Binding-site contacts:
Ligand atom C2 contacts residue ILE156 of chain 1.D at 4.5 Å (hydrophobic).
Ligand atom C6 contacts residue GLU194 of chain 1.D at 3.5 Å.
Ligand atom C7 contacts residue GLN189 of chain 1.D at 4.5 Å.
Ligand atom C1 contacts residue ILE156 of chain 1.D at 4.1 Å (hydrophobic).
Ligand atom C3 contacts residue ASN191 of chain 1.D at 3.8 Å.
Ligand atom O7 contacts residue LYS229 of chain 1.D at 3.9 Å.
Ligand atom C7 contacts residue ASN191 of chain 1.D at 3.4 Å.
Ligand atom C8 contacts residue THR150 of chain 1.D at 4.1 Å.
Ligand atom O7 contacts residue THR193 of chain 1.D at 4.4 Å.
Ligand atom C7 contacts residue ILE156 of chain 1.D at 3.8 Å (hydrophobic).
Ligand atom O7 contacts residue GLN189 of chain 1.D at 3.8 Å.
Ligand atom O7 contacts residue ASN191 of chain 1.D at 3.3 Å (h-bond).
Ligand atom C6 contacts residue THR193 of chain 1.D at 4.2 Å.
Ligand atom O5 contacts residue ASN191 of chain 1.D at 2.4 Å (h-bond).
Ligand atom O5 contacts residue THR193 of chain 1.D at 3.9 Å.
Ligand atom C8 contacts residue ILE156 of chain 1.D at 4.0 Å (hydrophobic).
Ligand atom N2 contacts residue ASN191 of chain 1.D at 2.9 Å (h-bond).
Ligand atom C1 contacts residue ASN191 of chain 1.D at 1.4 Å.
Ligand atom O6 contacts residue GLU194 of chain 1.D at 2.7 Å (salt-bridge).
Ligand atom C5 contacts residue THR193 of chain 1.D at 3.9 Å.
Ligand atom C5 contacts residue ASN191 of chain 1.D at 3.7 Å.
Ligand atom C8 contacts residue GLN189 of chain 1.D at 4.4 Å.
Ligand atom C4 contacts residue ASN191 of chain 1.D at 4.2 Å.
Ligand atom O6 contacts residue THR193 of chain 1.D at 3.8 Å.
Ligand atom C2 contacts residue ASN191 of chain 1.D at 2.5 Å.
Ligand atom C1 contacts residue THR193 of chain 1.D at 3.6 Å.
Ligand atom N2 contacts residue ILE156 of chain 1.D at 3.6 Å.

A small-molecule ligand and the protein it binds are described below.
Small molecule (SMILES): CC(=O)N[C@H]1[C@H](O[C@H]2[C@H](O)[C@@H](NC(C)=O)CO[C@@H]2CO)O[C@H](CO)[C@@H](O)[C@@H]1O

Sequence of chain 1.D:
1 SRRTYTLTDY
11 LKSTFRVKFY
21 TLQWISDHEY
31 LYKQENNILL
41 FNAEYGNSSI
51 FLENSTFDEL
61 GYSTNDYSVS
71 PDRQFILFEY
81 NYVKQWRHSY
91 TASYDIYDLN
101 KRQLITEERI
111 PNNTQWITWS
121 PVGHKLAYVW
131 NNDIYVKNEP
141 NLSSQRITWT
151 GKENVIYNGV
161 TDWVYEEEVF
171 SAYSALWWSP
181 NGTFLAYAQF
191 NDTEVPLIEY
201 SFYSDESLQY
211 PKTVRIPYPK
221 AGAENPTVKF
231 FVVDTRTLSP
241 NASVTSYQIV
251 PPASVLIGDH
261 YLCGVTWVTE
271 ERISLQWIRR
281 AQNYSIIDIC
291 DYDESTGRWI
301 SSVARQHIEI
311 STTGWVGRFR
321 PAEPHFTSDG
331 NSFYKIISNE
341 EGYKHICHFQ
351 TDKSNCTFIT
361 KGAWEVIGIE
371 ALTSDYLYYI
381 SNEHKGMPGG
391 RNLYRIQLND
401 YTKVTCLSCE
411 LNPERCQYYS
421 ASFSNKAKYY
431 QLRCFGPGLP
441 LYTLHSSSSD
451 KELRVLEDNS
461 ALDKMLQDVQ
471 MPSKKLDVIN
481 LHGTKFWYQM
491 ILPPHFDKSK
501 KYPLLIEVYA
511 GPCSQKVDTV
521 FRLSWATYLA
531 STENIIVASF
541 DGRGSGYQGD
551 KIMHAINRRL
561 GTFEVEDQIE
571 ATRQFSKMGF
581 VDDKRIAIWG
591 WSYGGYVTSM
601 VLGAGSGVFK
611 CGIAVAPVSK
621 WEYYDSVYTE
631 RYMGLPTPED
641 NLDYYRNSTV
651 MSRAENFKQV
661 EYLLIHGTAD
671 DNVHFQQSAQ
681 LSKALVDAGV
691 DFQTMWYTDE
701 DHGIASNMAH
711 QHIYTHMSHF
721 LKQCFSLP